Sequence of chain 1.D:
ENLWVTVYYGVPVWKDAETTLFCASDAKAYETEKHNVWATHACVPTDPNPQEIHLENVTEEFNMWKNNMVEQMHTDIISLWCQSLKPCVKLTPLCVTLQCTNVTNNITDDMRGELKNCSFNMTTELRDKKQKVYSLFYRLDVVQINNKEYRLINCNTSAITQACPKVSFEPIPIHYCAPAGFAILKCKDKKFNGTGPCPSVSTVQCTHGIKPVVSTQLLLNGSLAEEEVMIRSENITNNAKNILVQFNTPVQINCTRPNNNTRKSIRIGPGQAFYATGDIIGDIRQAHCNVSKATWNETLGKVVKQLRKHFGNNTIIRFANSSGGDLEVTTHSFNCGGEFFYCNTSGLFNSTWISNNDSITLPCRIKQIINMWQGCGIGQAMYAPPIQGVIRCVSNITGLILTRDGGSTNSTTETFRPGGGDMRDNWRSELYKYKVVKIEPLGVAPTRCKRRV

A protein and the small-molecule ligand that binds it are described below.
Small molecule (SMILES): CC(=O)N[C@@H]1[C@@H](O)[C@H](O)[C@@H](CO)O[C@H]1O

Binding-site contacts:
Ligand atom O5 contacts residue ASN103 of chain 1.D at 2.3 Å (h-bond).
Ligand atom O7 contacts residue THR102 of chain 1.D at 4.1 Å.
Ligand atom C1 contacts residue ASN103 of chain 1.D at 1.4 Å.
Ligand atom C6 contacts residue MET112 of chain 1.D at 4.2 Å (hydrophobic).
Ligand atom C6 contacts residue ASP110 of chain 1.D at 3.8 Å.
Ligand atom C3 contacts residue ASN103 of chain 1.D at 3.8 Å.
Ligand atom O6 contacts residue THR109 of chain 1.D at 4.5 Å.
Ligand atom O7 contacts residue ASN103 of chain 1.D at 3.0 Å (h-bond).
Ligand atom C4 contacts residue ASN103 of chain 1.D at 4.2 Å.
Ligand atom C5 contacts residue ASN103 of chain 1.D at 3.7 Å.
Ligand atom C8 contacts residue THR102 of chain 1.D at 4.3 Å.
Ligand atom O6 contacts residue ASP110 of chain 1.D at 4.0 Å.
Ligand atom O4 contacts residue ASP110 of chain 1.D at 4.5 Å.
Ligand atom N2 contacts residue LYS159 of chain 1.D at 4.5 Å.
Ligand atom C2 contacts residue ASN103 of chain 1.D at 2.4 Å.
Ligand atom C8 contacts residue ASN103 of chain 1.D at 4.2 Å.
Ligand atom N2 contacts residue ASN103 of chain 1.D at 2.9 Å (h-bond).
Ligand atom C7 contacts residue ASN103 of chain 1.D at 3.2 Å.
Ligand atom C8 contacts residue LYS159 of chain 1.D at 4.1 Å.
Ligand atom O6 contacts residue MET112 of chain 1.D at 4.4 Å.